Sequence of chain 1.C:
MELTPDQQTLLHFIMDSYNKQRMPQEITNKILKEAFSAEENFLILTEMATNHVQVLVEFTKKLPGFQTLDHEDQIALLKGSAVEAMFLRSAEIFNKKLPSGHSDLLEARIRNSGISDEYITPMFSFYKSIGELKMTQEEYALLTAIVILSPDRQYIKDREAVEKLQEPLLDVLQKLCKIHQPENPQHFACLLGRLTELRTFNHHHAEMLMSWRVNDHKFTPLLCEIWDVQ

Binding-site contacts:
Ligand atom N5 contacts residue LEU48 of chain 1.C at 3.1 Å (h-bond).
Ligand atom N3 contacts residue SER93 of chain 1.C at 3.4 Å (h-bond).
Ligand atom F21 contacts residue PHE97 of chain 1.C at 3.2 Å.
Ligand atom C15 contacts residue SER93 of chain 1.C at 3.6 Å.
Ligand atom C27 contacts residue LEU48 of chain 1.C at 3.4 Å (hydrophobic).
Ligand atom F23 contacts residue ILE30 of chain 1.C at 3.6 Å.
Ligand atom C31 contacts residue ARG92 of chain 1.C at 3.8 Å.
Ligand atom N5 contacts residue ALA52 of chain 1.C at 3.6 Å.
Ligand atom C26 contacts residue TRP215 of chain 1.C at 3.5 Å (hydrophobic).
Ligand atom C25 contacts residue MET126 of chain 1.C at 3.8 Å (hydrophobic).
Ligand atom O18 contacts residue MET51 of chain 1.C at 3.4 Å.
Ligand atom F21 contacts residue SER93 of chain 1.C at 2.9 Å.
Ligand atom C25 contacts residue MET211 of chain 1.C at 3.6 Å (hydrophobic).
Ligand atom C8 contacts residue TYR130 of chain 1.C at 3.3 Å (hydrophobic).
Ligand atom C19 contacts residue MET51 of chain 1.C at 3.7 Å (hydrophobic).
Ligand atom C10 contacts residue LEU48 of chain 1.C at 3.5 Å (hydrophobic).
Ligand atom O22 contacts residue SER93 of chain 1.C at 3.0 Å (h-bond).
Ligand atom C27 contacts residue TRP230 of chain 1.C at 3.5 Å (hydrophobic).
Ligand atom O22 contacts residue MET89 of chain 1.C at 3.3 Å.
Ligand atom C11 contacts residue MET51 of chain 1.C at 3.7 Å (hydrophobic).
Ligand atom C20 contacts residue MET51 of chain 1.C at 3.5 Å (hydrophobic).
Ligand atom C20 contacts residue ILE113 of chain 1.C at 3.7 Å (hydrophobic).
Ligand atom C29 contacts residue TRP215 of chain 1.C at 3.5 Å (hydrophobic).
Ligand atom O16 contacts residue MET126 of chain 1.C at 3.7 Å.
Ligand atom O18 contacts residue LEU48 of chain 1.C at 3.7 Å.
Ligand atom F23 contacts residue LEU109 of chain 1.C at 3.8 Å.
Ligand atom C11 contacts residue MET89 of chain 1.C at 3.6 Å (hydrophobic).
Ligand atom C6 contacts residue SER93 of chain 1.C at 3.1 Å.
Ligand atom C20 contacts residue ILE34 of chain 1.C at 3.7 Å (hydrophobic).
Ligand atom C29 contacts residue LEU212 of chain 1.C at 3.5 Å (hydrophobic).
Ligand atom O16 contacts residue TYR130 of chain 1.C at 2.7 Å (h-bond).
Ligand atom C17 contacts residue ILE113 of chain 1.C at 3.7 Å (hydrophobic).
Ligand atom C14 contacts residue SER93 of chain 1.C at 3.6 Å.
Ligand atom F23 contacts residue ILE96 of chain 1.C at 3.4 Å.
Ligand atom F21 contacts residue ILE96 of chain 1.C at 3.7 Å.
Ligand atom C12 contacts residue TYR130 of chain 1.C at 3.6 Å (hydrophobic).
Ligand atom C25 contacts residue PHE90 of chain 1.C at 3.7 Å (hydrophobic).
Ligand atom C31 contacts residue SER93 of chain 1.C at 3.5 Å.
Ligand atom O18 contacts residue ALA52 of chain 1.C at 3.1 Å (h-bond).
Ligand atom N3 contacts residue TYR130 of chain 1.C at 3.7 Å.

A small-molecule ligand and the protein it binds are described below.
Small molecule (SMILES): CCOC(=O)[C@H]1CN(C(=O)c2ccc(F)c(F)c2)CC(C)(C)c2c1[nH]c1ccccc21